The protein below binds the small molecule below.
Small molecule (SMILES): CC(C)(O)CCOc1cc(Cl)cc(-c2cc(-c3c[nH]c(=O)[nH]c3=O)cn(-c3cccnc3)c2=O)c1

Binding-site contacts:
Ligand atom O5 contacts residue THR25 of chain 2.A at 3.5 Å.
Ligand atom O2 contacts residue GLN189 of chain 2.A at 3.6 Å.
Ligand atom C16 contacts residue ASN142 of chain 2.A at 3.5 Å.
Ligand atom O3 contacts residue PRO168 of chain 2.A at 3.7 Å.
Ligand atom N4 contacts residue GLU166 of chain 2.A at 3.7 Å.
Ligand atom C20 contacts residue CYS145 of chain 2.A at 3.5 Å (hydrophobic).
Ligand atom O3 contacts residue THR190 of chain 2.A at 3.3 Å (h-bond).
Ligand atom C20 contacts residue ASN142 of chain 2.A at 3.7 Å.
Ligand atom N4 contacts residue SER144 of chain 2.A at 3.7 Å.
Ligand atom C25 contacts residue GLU166 of chain 2.A at 3.6 Å.
Ligand atom C25 contacts residue HIS163 of chain 2.A at 3.4 Å.
Ligand atom O4 contacts residue GLY143 of chain 2.A at 2.9 Å (h-bond).
Ligand atom CL1 contacts residue HIS41 of chain 2.A at 3.7 Å.
Ligand atom C12 contacts residue GLN189 of chain 2.A at 3.6 Å.
Ligand atom C12 contacts residue ARG188 of chain 2.A at 3.1 Å.
Ligand atom O1 contacts residue GLU166 of chain 2.A at 2.7 Å (salt-bridge).
Ligand atom C12 contacts residue GLN192 of chain 2.A at 3.1 Å.
Ligand atom C23 contacts residue LEU141 of chain 2.A at 3.6 Å (hydrophobic).
Ligand atom C11 contacts residue LEU167 of chain 2.A at 3.4 Å (hydrophobic).
Ligand atom C12 contacts residue THR190 of chain 2.A at 3.0 Å.
Ligand atom C6 contacts residue MET165 of chain 2.A at 3.6 Å (hydrophobic).
Ligand atom CL1 contacts residue ASP187 of chain 2.A at 3.4 Å.
Ligand atom N1 contacts residue ASN142 of chain 2.A at 3.5 Å (h-bond).
Ligand atom N3 contacts residue CYS145 of chain 2.A at 3.7 Å.
Ligand atom C8 contacts residue GLU166 of chain 2.A at 3.7 Å.
Ligand atom N4 contacts residue HIS163 of chain 2.A at 2.9 Å (h-bond).
Ligand atom O5 contacts residue THR26 of chain 2.A at 3.6 Å.
Ligand atom C23 contacts residue ASN142 of chain 2.A at 3.7 Å.
Ligand atom O4 contacts residue ASN142 of chain 2.A at 3.3 Å (h-bond).
Ligand atom C13 contacts residue MET165 of chain 2.A at 3.6 Å (hydrophobic).
Ligand atom C11 contacts residue MET165 of chain 2.A at 3.7 Å (hydrophobic).
Ligand atom N1 contacts residue THR26 of chain 2.A at 3.7 Å.
Ligand atom C15 contacts residue CYS145 of chain 2.A at 3.7 Å (hydrophobic).
Ligand atom C17 contacts residue ASN142 of chain 2.A at 3.1 Å.
Ligand atom O3 contacts residue GLN192 of chain 2.A at 3.7 Å.
Ligand atom C24 contacts residue GLU166 of chain 2.A at 3.5 Å.
Ligand atom O1 contacts residue MET165 of chain 2.A at 3.0 Å.
Ligand atom C3 contacts residue MET165 of chain 2.A at 3.7 Å (hydrophobic).
Ligand atom C24 contacts residue PHE140 of chain 2.A at 3.3 Å (hydrophobic).
Ligand atom O4 contacts residue CYS145 of chain 2.A at 3.4 Å (h-bond).

Sequence of chain 2.A:
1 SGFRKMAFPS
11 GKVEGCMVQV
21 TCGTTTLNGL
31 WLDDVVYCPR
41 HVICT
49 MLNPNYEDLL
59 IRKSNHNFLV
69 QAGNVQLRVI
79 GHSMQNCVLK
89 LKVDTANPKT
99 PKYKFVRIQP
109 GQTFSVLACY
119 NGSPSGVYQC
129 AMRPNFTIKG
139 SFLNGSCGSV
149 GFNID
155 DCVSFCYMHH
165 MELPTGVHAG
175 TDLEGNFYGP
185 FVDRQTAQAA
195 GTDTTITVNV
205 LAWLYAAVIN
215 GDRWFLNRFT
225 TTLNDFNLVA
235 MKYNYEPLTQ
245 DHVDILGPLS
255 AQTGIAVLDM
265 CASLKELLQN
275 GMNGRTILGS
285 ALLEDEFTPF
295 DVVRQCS